Binding-site contacts:
Ligand atom O4 contacts residue GLU43 of chain 1.A at 2.9 Å (salt-bridge).
Ligand atom C6 contacts residue VAL73 of chain 1.A at 4.1 Å (hydrophobic).
Ligand atom O6 contacts residue GLU356 of chain 1.A at 4.0 Å.
Ligand atom O9 contacts residue GLU200 of chain 1.A at 2.8 Å (salt-bridge).
Ligand atom C4 contacts residue TYR330 of chain 1.A at 3.4 Å (hydrophobic).
Ligand atom C1 contacts residue TYR330 of chain 1.A at 3.1 Å (hydrophobic).
Ligand atom O1B contacts residue ARG295 of chain 1.A at 3.0 Å (salt-bridge).
Ligand atom C1 contacts residue ARG216 of chain 1.A at 4.0 Å.
Ligand atom O9 contacts residue ARG148 of chain 1.A at 3.3 Å (salt-bridge).
Ligand atom C4 contacts residue GLU201 of chain 1.A at 4.2 Å.
Ligand atom C4 contacts residue ARG42 of chain 1.A at 3.9 Å.
Ligand atom C8 contacts residue ARG216 of chain 1.A at 3.5 Å.
Ligand atom O1B contacts residue ARG216 of chain 1.A at 3.1 Å (salt-bridge).
Ligand atom C11 contacts residue ARG148 of chain 1.A at 3.7 Å.
Ligand atom C9 contacts residue ALA170 of chain 1.A at 4.0 Å (hydrophobic).
Ligand atom C8 contacts residue GLU200 of chain 1.A at 3.8 Å.
Ligand atom O1B contacts residue TYR330 of chain 1.A at 3.3 Å (h-bond).
Ligand atom C3 contacts residue TYR330 of chain 1.A at 3.2 Å (hydrophobic).
Ligand atom O1A contacts residue ARG295 of chain 1.A at 2.8 Å (salt-bridge).
Ligand atom O4 contacts residue ARG42 of chain 1.A at 3.6 Å.
Ligand atom O6 contacts residue TYR330 of chain 1.A at 3.6 Å.
Ligand atom C4 contacts residue GLU43 of chain 1.A at 3.5 Å.
Ligand atom C1 contacts residue ARG295 of chain 1.A at 3.6 Å.
Ligand atom O1B contacts residue HIS271 of chain 1.A at 4.1 Å.
Ligand atom O1A contacts residue TYR330 of chain 1.A at 3.4 Å.
Ligand atom O10 contacts residue ARG76 of chain 1.A at 3.2 Å (salt-bridge).
Ligand atom C2 contacts residue TYR330 of chain 1.A at 3.4 Å (hydrophobic).
Ligand atom O8 contacts residue GLU201 of chain 1.A at 3.8 Å.
Ligand atom O8 contacts residue ARG216 of chain 1.A at 3.5 Å.
Ligand atom C6 contacts residue GLU201 of chain 1.A at 3.9 Å.
Ligand atom C9 contacts residue GLU200 of chain 1.A at 3.4 Å.
Ligand atom C3 contacts residue GLU43 of chain 1.A at 3.4 Å.
Ligand atom O4 contacts residue VAL73 of chain 1.A at 3.8 Å.
Ligand atom C6 contacts residue TYR330 of chain 1.A at 3.5 Å (hydrophobic).
Ligand atom O1A contacts residue ARG42 of chain 1.A at 3.3 Å (salt-bridge).
Ligand atom O9 contacts residue ALA170 of chain 1.A at 3.9 Å.
Ligand atom N5 contacts residue GLU201 of chain 1.A at 4.1 Å.
Ligand atom O8 contacts residue GLU200 of chain 1.A at 2.9 Å (salt-bridge).
Ligand atom C5 contacts residue TYR330 of chain 1.A at 4.0 Å (hydrophobic).
Ligand atom C3 contacts residue ARG42 of chain 1.A at 3.9 Å.

Sequence of chain 1.A:
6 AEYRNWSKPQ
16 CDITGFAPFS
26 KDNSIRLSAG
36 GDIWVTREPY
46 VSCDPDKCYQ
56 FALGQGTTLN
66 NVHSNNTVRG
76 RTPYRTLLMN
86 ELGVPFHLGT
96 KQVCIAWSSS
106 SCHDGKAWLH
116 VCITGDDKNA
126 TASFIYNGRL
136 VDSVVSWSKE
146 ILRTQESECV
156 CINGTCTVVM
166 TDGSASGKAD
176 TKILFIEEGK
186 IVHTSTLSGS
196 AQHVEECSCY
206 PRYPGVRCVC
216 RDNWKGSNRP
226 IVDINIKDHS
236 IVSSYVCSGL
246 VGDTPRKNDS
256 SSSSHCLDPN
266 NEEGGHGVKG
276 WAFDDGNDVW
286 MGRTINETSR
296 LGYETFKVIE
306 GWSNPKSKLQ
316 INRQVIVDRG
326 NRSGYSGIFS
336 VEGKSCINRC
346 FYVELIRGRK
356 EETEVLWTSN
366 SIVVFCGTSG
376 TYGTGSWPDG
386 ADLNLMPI

The small molecule below binds the protein below.
Small molecule (SMILES): CC(=O)N[C@@H]1[C@@H](O)[C@H](O[C@@H]2O[C@H](CO)[C@H](O)[C@H](O[C@]3(C(=O)O)C[C@H](O)[C@@H](NC(C)=O)[C@H]([C@H](O)[C@H](O)CO)O3)[C@H]2O)[C@@H](CO)O[C@H]1O